Binding-site contacts:
Ligand atom C8 contacts residue LYS469 of chain 2.A at 3.8 Å.
Ligand atom C7 contacts residue GLU482 of chain 2.A at 4.3 Å.
Ligand atom C5 contacts residue ASN485 of chain 2.A at 3.7 Å.
Ligand atom C4 contacts residue ASN485 of chain 2.A at 4.2 Å.
Ligand atom C1 contacts residue ASN485 of chain 2.A at 1.4 Å.
Ligand atom O5 contacts residue ASN485 of chain 2.A at 2.4 Å (h-bond).
Ligand atom C8 contacts residue ARG465 of chain 2.A at 3.9 Å.
Ligand atom C8 contacts residue ASN485 of chain 2.A at 4.5 Å.
Ligand atom O3 contacts residue ARG465 of chain 2.A at 3.7 Å.
Ligand atom N2 contacts residue ASN485 of chain 2.A at 2.7 Å (h-bond).
Ligand atom C7 contacts residue ARG465 of chain 2.A at 3.8 Å.
Ligand atom N2 contacts residue ARG465 of chain 2.A at 4.4 Å.
Ligand atom O7 contacts residue GLU482 of chain 2.A at 4.4 Å.
Ligand atom C3 contacts residue ASN485 of chain 2.A at 3.6 Å.
Ligand atom O7 contacts residue SER466 of chain 2.A at 4.2 Å.
Ligand atom C2 contacts residue ASN485 of chain 2.A at 2.3 Å.
Ligand atom C7 contacts residue ASN485 of chain 2.A at 3.2 Å.
Ligand atom O7 contacts residue ASN485 of chain 2.A at 3.4 Å (h-bond).
Ligand atom C8 contacts residue GLU482 of chain 2.A at 4.1 Å.
Ligand atom O7 contacts residue ARG465 of chain 2.A at 3.7 Å.

The protein below binds the small molecule below.
Small molecule (SMILES): CC(=O)N[C@@H]1[C@@H](O)[C@H](O)[C@@H](CO)O[C@H]1O

Sequence of chain 2.A:
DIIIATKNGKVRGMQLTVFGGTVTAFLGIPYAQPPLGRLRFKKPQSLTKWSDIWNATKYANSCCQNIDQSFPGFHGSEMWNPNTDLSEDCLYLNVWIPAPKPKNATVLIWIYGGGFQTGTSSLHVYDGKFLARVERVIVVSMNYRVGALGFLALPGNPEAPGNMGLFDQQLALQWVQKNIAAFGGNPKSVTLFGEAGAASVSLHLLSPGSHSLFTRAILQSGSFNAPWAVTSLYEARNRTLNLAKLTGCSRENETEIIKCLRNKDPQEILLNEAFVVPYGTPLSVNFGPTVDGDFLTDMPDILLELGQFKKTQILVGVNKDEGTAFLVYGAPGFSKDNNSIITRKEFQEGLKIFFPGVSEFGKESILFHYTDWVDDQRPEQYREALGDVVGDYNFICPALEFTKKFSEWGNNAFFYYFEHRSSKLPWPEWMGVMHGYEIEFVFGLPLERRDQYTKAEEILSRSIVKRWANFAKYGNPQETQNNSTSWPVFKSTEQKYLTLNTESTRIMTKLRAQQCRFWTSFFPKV